Sequence of chain 1.A:
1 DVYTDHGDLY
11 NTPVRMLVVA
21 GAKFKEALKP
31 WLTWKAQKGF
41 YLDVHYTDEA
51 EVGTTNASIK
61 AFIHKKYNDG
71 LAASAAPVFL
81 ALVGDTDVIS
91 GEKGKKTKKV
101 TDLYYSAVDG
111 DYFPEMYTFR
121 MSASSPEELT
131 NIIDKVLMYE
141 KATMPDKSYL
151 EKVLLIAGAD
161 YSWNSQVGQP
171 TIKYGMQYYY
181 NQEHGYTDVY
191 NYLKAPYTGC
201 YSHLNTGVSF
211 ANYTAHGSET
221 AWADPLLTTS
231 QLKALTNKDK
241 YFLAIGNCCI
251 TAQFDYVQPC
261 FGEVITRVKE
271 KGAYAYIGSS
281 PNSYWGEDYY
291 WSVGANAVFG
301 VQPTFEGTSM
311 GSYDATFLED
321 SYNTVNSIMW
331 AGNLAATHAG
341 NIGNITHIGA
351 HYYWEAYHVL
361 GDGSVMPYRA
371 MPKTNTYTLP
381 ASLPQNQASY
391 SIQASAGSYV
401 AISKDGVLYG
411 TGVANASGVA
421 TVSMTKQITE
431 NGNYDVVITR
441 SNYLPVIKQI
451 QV

Binding-site contacts:
Ligand atom N contacts residue CYS249 of chain 1.A at 3.0 Å (h-bond).
Ligand atom CAK contacts residue CYS249 of chain 1.A at 1.8 Å (hydrophobic).
Ligand atom CAI contacts residue TRP285 of chain 1.A at 3.6 Å (hydrophobic).
Ligand atom CAL contacts residue SER283 of chain 1.A at 3.2 Å.
Ligand atom C contacts residue GLY217 of chain 1.A at 4.0 Å.
Ligand atom CAL contacts residue CYS249 of chain 1.A at 3.4 Å (hydrophobic).
Ligand atom CAK contacts residue CYS248 of chain 1.A at 4.0 Å (hydrophobic).
Ligand atom CAG contacts residue SER283 of chain 1.A at 3.5 Å.
Ligand atom CAG contacts residue ALA215 of chain 1.A at 4.0 Å (hydrophobic).
Ligand atom CAG contacts residue TYR284 of chain 1.A at 4.0 Å (hydrophobic).
Ligand atom NAM contacts residue TRP285 of chain 1.A at 3.8 Å.
Ligand atom CAH contacts residue SER283 of chain 1.A at 4.0 Å.
Ligand atom NAM contacts residue ASN247 of chain 1.A at 3.1 Å (h-bond).
Ligand atom CA contacts residue CYS249 of chain 1.A at 3.3 Å (hydrophobic).
Ligand atom CAI contacts residue ASP288 of chain 1.A at 3.5 Å.
Ligand atom O contacts residue GLY217 of chain 1.A at 4.0 Å.
Ligand atom CAK contacts residue ALA215 of chain 1.A at 4.1 Å (hydrophobic).
Ligand atom CA contacts residue HIS216 of chain 1.A at 3.6 Å.
Ligand atom NAM contacts residue ALA215 of chain 1.A at 4.2 Å.
Ligand atom O contacts residue CYS249 of chain 1.A at 3.6 Å.
Ligand atom C contacts residue CYS249 of chain 1.A at 2.8 Å (hydrophobic).
Ligand atom CAI contacts residue ALA215 of chain 1.A at 3.4 Å (hydrophobic).
Ligand atom CA contacts residue TRP285 of chain 1.A at 4.0 Å (hydrophobic).
Ligand atom N contacts residue SER283 of chain 1.A at 4.1 Å.
Ligand atom CAI contacts residue THR214 of chain 1.A at 3.9 Å.
Ligand atom CAI contacts residue ASN247 of chain 1.A at 3.2 Å.
Ligand atom NAM contacts residue ASP288 of chain 1.A at 2.8 Å (salt-bridge).
Ligand atom CAI contacts residue CYS248 of chain 1.A at 4.3 Å (hydrophobic).
Ligand atom CAI contacts residue SER283 of chain 1.A at 4.2 Å.
Ligand atom C contacts residue ALA215 of chain 1.A at 4.2 Å (hydrophobic).
Ligand atom CAK contacts residue GLY217 of chain 1.A at 3.5 Å.
Ligand atom CAL contacts residue TRP285 of chain 1.A at 4.0 Å (hydrophobic).
Ligand atom C contacts residue HIS216 of chain 1.A at 3.2 Å.
Ligand atom CAG contacts residue ASP288 of chain 1.A at 3.5 Å.
Ligand atom CAH contacts residue ALA215 of chain 1.A at 3.2 Å (hydrophobic).
Ligand atom CAH contacts residue TRP285 of chain 1.A at 3.7 Å (hydrophobic).
Ligand atom O contacts residue HIS216 of chain 1.A at 2.6 Å (h-bond).
Ligand atom CAK contacts residue HIS216 of chain 1.A at 3.9 Å.
Ligand atom CAG contacts residue TRP285 of chain 1.A at 3.7 Å (hydrophobic).
Ligand atom NAM contacts residue THR214 of chain 1.A at 3.0 Å (h-bond).

This protein binds this small molecule.
Small molecule (SMILES): CC(=O)[C@@H](N)CCCCN